Sequence of chain 29.F:
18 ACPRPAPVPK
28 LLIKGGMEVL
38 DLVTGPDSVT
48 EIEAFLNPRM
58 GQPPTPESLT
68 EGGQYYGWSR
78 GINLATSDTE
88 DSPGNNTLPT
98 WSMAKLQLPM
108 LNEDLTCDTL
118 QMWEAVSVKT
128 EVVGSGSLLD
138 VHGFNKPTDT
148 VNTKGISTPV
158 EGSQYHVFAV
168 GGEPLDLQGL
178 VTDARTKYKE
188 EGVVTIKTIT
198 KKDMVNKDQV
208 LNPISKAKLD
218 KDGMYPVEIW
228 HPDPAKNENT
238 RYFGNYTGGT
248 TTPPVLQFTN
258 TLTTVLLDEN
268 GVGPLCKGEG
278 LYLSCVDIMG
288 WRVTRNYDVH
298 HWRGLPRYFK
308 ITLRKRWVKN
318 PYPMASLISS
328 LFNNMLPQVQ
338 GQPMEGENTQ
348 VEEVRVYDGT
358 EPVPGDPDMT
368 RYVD

Binding-site contacts:
Ligand atom C1 contacts residue GLY78 of chain 30.F at 4.1 Å.
Ligand atom C4 contacts residue GLY78 of chain 30.F at 3.4 Å.
Ligand atom O4 contacts residue ASN80 of chain 30.F at 4.0 Å.
Ligand atom C3 contacts residue ARG77 of chain 30.F at 4.1 Å.
Ligand atom C3 contacts residue VAL296 of chain 30.F at 3.7 Å (hydrophobic).
Ligand atom C6 contacts residue ASN93 of chain 30.F at 3.1 Å.
Ligand atom C1 contacts residue ARG77 of chain 30.F at 3.1 Å.
Ligand atom C8 contacts residue ARG77 of chain 30.F at 4.1 Å.
Ligand atom C3 contacts residue GLY78 of chain 30.F at 4.1 Å.
Ligand atom C6 contacts residue TYR72 of chain 30.F at 3.8 Å (hydrophobic).
Ligand atom C3 contacts residue HIS298 of chain 30.F at 4.1 Å.
Ligand atom O8 contacts residue ARG77 of chain 30.F at 3.1 Å (salt-bridge).
Ligand atom O1A contacts residue SER89 of chain 30.F at 4.1 Å.
Ligand atom C5 contacts residue TYR72 of chain 30.F at 3.5 Å (hydrophobic).
Ligand atom O4 contacts residue HIS298 of chain 30.F at 3.0 Å (h-bond).
Ligand atom O4 contacts residue GLY78 of chain 30.F at 3.2 Å.
Ligand atom O1A contacts residue ARG77 of chain 30.F at 3.0 Å (salt-bridge).
Ligand atom O4 contacts residue ILE79 of chain 30.F at 3.6 Å (h-bond).
Ligand atom C10 contacts residue TYR72 of chain 30.F at 4.1 Å (hydrophobic).
Ligand atom O3 contacts residue VAL296 of chain 30.F at 4.3 Å.
Ligand atom O1B contacts residue ARG77 of chain 30.F at 2.5 Å (salt-bridge).
Ligand atom O6 contacts residue ASN93 of chain 30.F at 3.0 Å (h-bond).
Ligand atom C1 contacts residue TYR72 of chain 30.F at 4.0 Å (hydrophobic).
Ligand atom C2 contacts residue GLY78 of chain 30.F at 4.1 Å.
Ligand atom O3 contacts residue GLY78 of chain 30.F at 3.6 Å.
Ligand atom C3 contacts residue GLY78 of chain 30.F at 3.9 Å.
Ligand atom O1B contacts residue SER89 of chain 30.F at 3.5 Å (h-bond).
Ligand atom C4 contacts residue TYR72 of chain 30.F at 3.4 Å (hydrophobic).
Ligand atom N5 contacts residue TYR72 of chain 30.F at 3.0 Å (h-bond).
Ligand atom O8 contacts residue TYR72 of chain 30.F at 3.9 Å.
Ligand atom C11 contacts residue ASP85 of chain 29.F at 4.2 Å.
Ligand atom O1A contacts residue TYR72 of chain 30.F at 3.1 Å.
Ligand atom C6 contacts residue ARG77 of chain 30.F at 4.3 Å.
Ligand atom C1 contacts residue SER89 of chain 30.F at 4.2 Å.
Ligand atom O4 contacts residue TYR72 of chain 30.F at 3.8 Å.
Ligand atom O4 contacts residue THR291 of chain 30.F at 3.4 Å.
Ligand atom C5 contacts residue ASN93 of chain 30.F at 4.1 Å.
Ligand atom C4 contacts residue HIS298 of chain 30.F at 4.0 Å.
Ligand atom O1A contacts residue GLY78 of chain 30.F at 3.7 Å.
Ligand atom O8 contacts residue GLU87 of chain 30.F at 3.9 Å.

The protein below binds the small molecule below.
Small molecule (SMILES): CC(=O)N[C@@H]1[C@@H](O[C@@H]2O[C@H](CO)[C@H](O)[C@H](O[C@]3(C(=O)O)C[C@H](O)[C@@H](NC(C)=O)[C@H]([C@H](O)[C@H](O)CO)O3)[C@H]2O)[C@H](O)[C@@H](CO[C@]2(C(=O)O)C[C@H](O)[C@@H](NC(C)=O)[C@H]([C@H](O)[C@H](O)CO)O2)O[C@H]1O

Sequence of chain 30.F:
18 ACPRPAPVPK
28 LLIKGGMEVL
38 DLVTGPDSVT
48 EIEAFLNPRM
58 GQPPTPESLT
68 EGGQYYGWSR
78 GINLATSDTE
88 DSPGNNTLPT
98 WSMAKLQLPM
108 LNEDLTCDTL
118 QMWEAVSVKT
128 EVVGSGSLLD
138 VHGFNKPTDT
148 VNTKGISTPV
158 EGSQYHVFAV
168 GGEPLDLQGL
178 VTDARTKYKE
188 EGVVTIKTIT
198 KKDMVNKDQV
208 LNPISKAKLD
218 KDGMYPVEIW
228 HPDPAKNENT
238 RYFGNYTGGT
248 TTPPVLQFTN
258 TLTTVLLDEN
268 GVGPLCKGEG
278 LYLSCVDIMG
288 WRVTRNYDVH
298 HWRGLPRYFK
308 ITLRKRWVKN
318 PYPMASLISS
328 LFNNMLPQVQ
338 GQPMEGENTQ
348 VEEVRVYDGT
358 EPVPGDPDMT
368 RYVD